Sequence of chain 1.H:
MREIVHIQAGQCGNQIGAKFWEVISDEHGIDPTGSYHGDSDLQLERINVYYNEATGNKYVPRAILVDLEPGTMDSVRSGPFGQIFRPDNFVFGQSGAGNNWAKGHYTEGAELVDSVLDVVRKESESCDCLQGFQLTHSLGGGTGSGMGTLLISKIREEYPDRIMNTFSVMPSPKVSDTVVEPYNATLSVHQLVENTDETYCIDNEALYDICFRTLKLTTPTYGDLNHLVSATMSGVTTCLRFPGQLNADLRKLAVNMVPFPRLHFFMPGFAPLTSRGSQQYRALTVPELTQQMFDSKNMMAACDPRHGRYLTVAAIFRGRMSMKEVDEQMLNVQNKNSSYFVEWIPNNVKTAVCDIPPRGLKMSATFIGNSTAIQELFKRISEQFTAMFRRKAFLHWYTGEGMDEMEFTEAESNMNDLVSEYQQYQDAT

Binding-site contacts:
Ligand atom C28 contacts residue PRO358 of chain 1.H at 3.2 Å (hydrophobic).
Ligand atom O10 contacts residue LEU361 of chain 1.H at 3.6 Å.
Ligand atom C37 contacts residue PRO358 of chain 1.H at 3.5 Å (hydrophobic).
Ligand atom C15 contacts residue PRO272 of chain 1.H at 3.3 Å (hydrophobic).
Ligand atom C39 contacts residue PRO358 of chain 1.H at 3.5 Å (hydrophobic).
Ligand atom C07 contacts residue HIS227 of chain 1.H at 3.1 Å.
Ligand atom O03 contacts residue ARG276 of chain 1.H at 3.3 Å (salt-bridge).
Ligand atom C28 contacts residue ARG359 of chain 1.H at 3.5 Å.
Ligand atom C07 contacts residue ASP224 of chain 1.H at 3.4 Å.
Ligand atom O06 contacts residue LEU215 of chain 1.H at 2.7 Å.
Ligand atom C44 contacts residue LEU361 of chain 1.H at 3.4 Å (hydrophobic).
Ligand atom C31 contacts residue HIS227 of chain 1.H at 3.5 Å.
Ligand atom O06 contacts residue LEU273 of chain 1.H at 3.1 Å.
Ligand atom C22 contacts residue GLY360 of chain 1.H at 3.6 Å.
Ligand atom C14 contacts residue LEU215 of chain 1.H at 2.7 Å (hydrophobic).
Ligand atom O13 contacts residue ARG359 of chain 1.H at 2.6 Å (salt-bridge).
Ligand atom C19 contacts residue THR274 of chain 1.H at 2.7 Å.
Ligand atom O13 contacts residue PRO358 of chain 1.H at 3.3 Å.
Ligand atom C42 contacts residue VAL23 of chain 1.H at 3.3 Å (hydrophobic).
Ligand atom C40 contacts residue ALA231 of chain 1.H at 3.4 Å (hydrophobic).
Ligand atom C23 contacts residue GLY360 of chain 1.H at 3.5 Å.
Ligand atom C40 contacts residue SER234 of chain 1.H at 3.6 Å.
Ligand atom C30 contacts residue HIS227 of chain 1.H at 3.5 Å.
Ligand atom C36 contacts residue HIS227 of chain 1.H at 3.4 Å.
Ligand atom O14 contacts residue HIS227 of chain 1.H at 2.9 Å (h-bond).
Ligand atom C06 contacts residue HIS227 of chain 1.H at 2.9 Å.
Ligand atom O07 contacts residue THR274 of chain 1.H at 3.4 Å (h-bond).
Ligand atom C41 contacts residue VAL23 of chain 1.H at 3.1 Å (hydrophobic).
Ligand atom C17 contacts residue LEU361 of chain 1.H at 3.6 Å (hydrophobic).
Ligand atom C40 contacts residue ARG318 of chain 1.H at 3.4 Å.
Ligand atom C44 contacts residue GLY360 of chain 1.H at 3.5 Å.
Ligand atom C39 contacts residue ALA231 of chain 1.H at 3.2 Å (hydrophobic).
Ligand atom C16 contacts residue PRO272 of chain 1.H at 3.3 Å (hydrophobic).
Ligand atom O06 contacts residue THR274 of chain 1.H at 3.3 Å (h-bond).
Ligand atom C41 contacts residue SER234 of chain 1.H at 3.5 Å.
Ligand atom O10 contacts residue GLY360 of chain 1.H at 3.3 Å (h-bond).
Ligand atom O12 contacts residue ARG359 of chain 1.H at 3.0 Å (salt-bridge).
Ligand atom C16 contacts residue THR274 of chain 1.H at 3.5 Å.
Ligand atom O07 contacts residue LEU361 of chain 1.H at 3.5 Å.
Ligand atom C38 contacts residue PRO358 of chain 1.H at 3.3 Å (hydrophobic).

This protein binds this small molecule.
Small molecule (SMILES): CC(=O)O[C@H]1C(=O)[C@@]2(C)[C@H]([C@H](OC(=O)c3ccccc3)[C@]3(O)C[C@H](OC(=O)[C@H](O)[C@@H](NC(=O)c4ccccc4)c4ccccc4)C(C)=C1C3(C)C)[C@]1(OC(C)=O)CO[C@@H]1C[C@@H]2O